Sequence of chain 1.B:
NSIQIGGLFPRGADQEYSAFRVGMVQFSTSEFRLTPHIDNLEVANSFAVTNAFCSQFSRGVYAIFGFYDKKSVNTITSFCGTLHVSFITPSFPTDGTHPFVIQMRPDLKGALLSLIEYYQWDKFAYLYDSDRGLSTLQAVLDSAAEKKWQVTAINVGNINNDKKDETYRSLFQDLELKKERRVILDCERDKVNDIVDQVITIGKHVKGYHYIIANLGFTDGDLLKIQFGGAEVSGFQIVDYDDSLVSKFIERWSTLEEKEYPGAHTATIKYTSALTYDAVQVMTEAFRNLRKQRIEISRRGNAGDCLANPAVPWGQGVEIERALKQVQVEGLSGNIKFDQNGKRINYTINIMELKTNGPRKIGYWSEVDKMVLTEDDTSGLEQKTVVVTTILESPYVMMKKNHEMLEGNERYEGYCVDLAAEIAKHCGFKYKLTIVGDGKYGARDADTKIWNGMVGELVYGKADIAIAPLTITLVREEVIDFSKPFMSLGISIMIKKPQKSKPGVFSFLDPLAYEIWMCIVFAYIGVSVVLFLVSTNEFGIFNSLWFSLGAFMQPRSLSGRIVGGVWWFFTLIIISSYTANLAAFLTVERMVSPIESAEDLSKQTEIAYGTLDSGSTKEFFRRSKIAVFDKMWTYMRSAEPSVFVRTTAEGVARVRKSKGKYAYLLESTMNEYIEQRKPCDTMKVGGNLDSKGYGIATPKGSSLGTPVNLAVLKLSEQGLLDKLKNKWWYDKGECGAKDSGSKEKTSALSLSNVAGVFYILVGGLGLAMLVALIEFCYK

Binding-site contacts:
Ligand atom OAC contacts residue SER645 of chain 1.B at 3.5 Å (h-bond).
Ligand atom FAG contacts residue TYR723 of chain 1.B at 3.6 Å.
Ligand atom CAL contacts residue GLU393 of chain 1.B at 3.6 Å.
Ligand atom OAA contacts residue PRO469 of chain 1.B at 3.8 Å.
Ligand atom OAB contacts residue TYR441 of chain 1.B at 3.7 Å.
Ligand atom CAJ contacts residue TYR441 of chain 1.B at 3.4 Å (hydrophobic).
Ligand atom OAB contacts residue ARG476 of chain 1.B at 2.9 Å (salt-bridge).
Ligand atom CAT contacts residue TYR441 of chain 1.B at 3.6 Å (hydrophobic).
Ligand atom FAF contacts residue TYR723 of chain 1.B at 3.1 Å.
Ligand atom CAT contacts residue THR471 of chain 1.B at 3.1 Å.
Ligand atom CAR contacts residue TYR441 of chain 1.B at 3.7 Å (hydrophobic).
Ligand atom CAK contacts residue MET699 of chain 1.B at 3.8 Å (hydrophobic).
Ligand atom CAI contacts residue TYR441 of chain 1.B at 3.6 Å (hydrophobic).
Ligand atom CAT contacts residue PRO469 of chain 1.B at 3.6 Å (hydrophobic).
Ligand atom CAU contacts residue TYR441 of chain 1.B at 3.6 Å (hydrophobic).
Ligand atom OAC contacts residue GLY644 of chain 1.B at 3.6 Å.
Ligand atom OAQ contacts residue THR677 of chain 1.B at 2.7 Å (h-bond).
Ligand atom CAW contacts residue TYR441 of chain 1.B at 3.4 Å (hydrophobic).
Ligand atom CAJ contacts residue TYR723 of chain 1.B at 3.5 Å (hydrophobic).
Ligand atom FAG contacts residue TYR396 of chain 1.B at 3.5 Å.
Ligand atom OAD contacts residue SER645 of chain 1.B at 2.9 Å (h-bond).
Ligand atom CAJ contacts residue PRO469 of chain 1.B at 3.5 Å (hydrophobic).
Ligand atom FAF contacts residue THR698 of chain 1.B at 3.1 Å.
Ligand atom CAV contacts residue TYR441 of chain 1.B at 3.4 Å (hydrophobic).
Ligand atom FAH contacts residue GLU393 of chain 1.B at 3.3 Å.
Ligand atom CAZ contacts residue TYR723 of chain 1.B at 3.7 Å (hydrophobic).
Ligand atom NAP contacts residue PRO469 of chain 1.B at 2.6 Å (h-bond).
Ligand atom OAA contacts residue ARG476 of chain 1.B at 2.7 Å (salt-bridge).
Ligand atom CAS contacts residue TYR441 of chain 1.B at 3.4 Å (hydrophobic).
Ligand atom OAE contacts residue SER645 of chain 1.B at 3.7 Å.
Ligand atom OAA contacts residue LEU470 of chain 1.B at 3.5 Å.
Ligand atom FAG contacts residue PRO469 of chain 1.B at 3.4 Å.
Ligand atom NAY contacts residue TYR441 of chain 1.B at 3.4 Å.
Ligand atom CAV contacts residue PRO469 of chain 1.B at 3.5 Å (hydrophobic).
Ligand atom OAA contacts residue THR471 of chain 1.B at 2.7 Å (h-bond).
Ligand atom CAL contacts residue THR677 of chain 1.B at 3.3 Å.
Ligand atom CAN contacts residue GLU393 of chain 1.B at 3.3 Å.
Ligand atom NAP contacts residue THR471 of chain 1.B at 3.3 Å (h-bond).
Ligand atom NAP contacts residue TYR441 of chain 1.B at 3.5 Å.
Ligand atom CAK contacts residue THR677 of chain 1.B at 3.7 Å.

The protein below binds the small molecule below.
Small molecule (SMILES): O=c1[nH]c2cc(C(F)(F)F)c(N3CCOCC3)cc2n(CP(=O)(O)O)c1=O